A protein and the small-molecule ligand that binds it are described below.
Small molecule (SMILES): CC(=O)N[C@H]1[C@H](O[C@H]2[C@H](O)[C@@H](NC(C)=O)CO[C@@H]2CO)O[C@H](CO)[C@@H](O[C@@H]2O[C@H](CO)[C@@H](O)[C@H](O[C@H]3O[C@H](CO)[C@@H](O)[C@H](O)[C@@H]3O)[C@@H]2O)[C@@H]1O

Sequence of chain 2.A:
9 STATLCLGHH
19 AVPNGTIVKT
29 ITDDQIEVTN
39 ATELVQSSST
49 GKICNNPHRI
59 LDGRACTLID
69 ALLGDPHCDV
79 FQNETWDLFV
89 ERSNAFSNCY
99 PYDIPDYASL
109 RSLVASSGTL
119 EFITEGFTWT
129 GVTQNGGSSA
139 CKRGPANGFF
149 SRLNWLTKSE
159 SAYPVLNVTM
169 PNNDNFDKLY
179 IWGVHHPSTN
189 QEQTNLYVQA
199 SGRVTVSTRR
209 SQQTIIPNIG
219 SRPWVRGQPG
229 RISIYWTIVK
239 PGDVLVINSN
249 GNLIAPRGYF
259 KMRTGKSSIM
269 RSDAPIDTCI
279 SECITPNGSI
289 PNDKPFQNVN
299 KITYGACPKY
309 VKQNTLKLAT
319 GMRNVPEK

Sequence of chain 2.C:
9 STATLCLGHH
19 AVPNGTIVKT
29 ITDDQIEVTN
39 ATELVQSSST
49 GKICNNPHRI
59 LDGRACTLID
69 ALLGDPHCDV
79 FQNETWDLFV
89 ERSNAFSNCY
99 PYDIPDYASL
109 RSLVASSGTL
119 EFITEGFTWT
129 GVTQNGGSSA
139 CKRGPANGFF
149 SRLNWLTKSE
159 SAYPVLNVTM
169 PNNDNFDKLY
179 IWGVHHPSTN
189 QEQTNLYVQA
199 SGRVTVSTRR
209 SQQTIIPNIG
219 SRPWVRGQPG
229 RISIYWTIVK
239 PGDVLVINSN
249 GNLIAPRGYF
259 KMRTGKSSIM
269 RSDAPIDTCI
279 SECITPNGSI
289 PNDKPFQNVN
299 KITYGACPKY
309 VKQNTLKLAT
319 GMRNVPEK

Binding-site contacts:
Ligand atom O5 contacts residue TRP222 of chain 2.A at 3.7 Å.
Ligand atom O7 contacts residue TRP222 of chain 2.A at 2.8 Å (h-bond).
Ligand atom O4 contacts residue TRP222 of chain 2.A at 3.9 Å.
Ligand atom O5 contacts residue ASN165 of chain 2.C at 2.3 Å (h-bond).
Ligand atom C2 contacts residue SER219 of chain 2.A at 4.4 Å.
Ligand atom O6 contacts residue THR167 of chain 2.C at 2.5 Å (h-bond).
Ligand atom C6 contacts residue THR167 of chain 2.C at 2.9 Å.
Ligand atom C2 contacts residue TRP222 of chain 2.A at 3.8 Å (hydrophobic).
Ligand atom C8 contacts residue VAL242 of chain 2.C at 4.0 Å (hydrophobic).
Ligand atom C5 contacts residue ASN165 of chain 2.C at 3.6 Å.
Ligand atom C7 contacts residue TRP222 of chain 2.A at 4.0 Å (hydrophobic).
Ligand atom C7 contacts residue ASN165 of chain 2.C at 3.9 Å.
Ligand atom C5 contacts residue TRP222 of chain 2.A at 4.2 Å (hydrophobic).
Ligand atom C7 contacts residue PRO221 of chain 2.A at 4.4 Å (hydrophobic).
Ligand atom C3 contacts residue TRP222 of chain 2.A at 4.2 Å (hydrophobic).
Ligand atom C1 contacts residue TRP222 of chain 2.A at 4.0 Å (hydrophobic).
Ligand atom O6 contacts residue TRP222 of chain 2.A at 4.0 Å.
Ligand atom C8 contacts residue SER219 of chain 2.A at 3.8 Å.
Ligand atom O7 contacts residue ARG220 of chain 2.A at 4.4 Å.
Ligand atom C1 contacts residue ASN165 of chain 2.C at 1.4 Å.
Ligand atom O7 contacts residue ASN165 of chain 2.C at 4.1 Å.
Ligand atom N2 contacts residue ASN165 of chain 2.C at 2.8 Å (h-bond).
Ligand atom O7 contacts residue PRO221 of chain 2.A at 3.5 Å.
Ligand atom C3 contacts residue ASN165 of chain 2.C at 3.8 Å.
Ligand atom O3 contacts residue TRP222 of chain 2.A at 3.7 Å.
Ligand atom O5 contacts residue THR167 of chain 2.C at 3.6 Å (h-bond).
Ligand atom C8 contacts residue THR167 of chain 2.C at 3.8 Å.
Ligand atom C2 contacts residue ASN165 of chain 2.C at 2.4 Å.
Ligand atom C7 contacts residue SER219 of chain 2.A at 4.0 Å.
Ligand atom N2 contacts residue SER219 of chain 2.A at 3.4 Å (h-bond).
Ligand atom C5 contacts residue THR167 of chain 2.C at 3.9 Å.
Ligand atom C4 contacts residue ASN165 of chain 2.C at 4.2 Å.
Ligand atom C6 contacts residue TRP222 of chain 2.A at 4.0 Å (hydrophobic).
Ligand atom C4 contacts residue TRP222 of chain 2.A at 3.9 Å (hydrophobic).
Ligand atom C6 contacts residue VAL244 of chain 2.C at 4.3 Å (hydrophobic).
Ligand atom C1 contacts residue TRP222 of chain 2.A at 4.1 Å (hydrophobic).
Ligand atom C1 contacts residue SER219 of chain 2.A at 4.2 Å.
Ligand atom C8 contacts residue PRO221 of chain 2.A at 4.5 Å (hydrophobic).